This protein binds this small molecule.
Small molecule (SMILES): CC(=O)N[C@@H]1[C@@H](O)[C@H](O)[C@@H](CO)O[C@H]1O

Sequence of chain 5.A:
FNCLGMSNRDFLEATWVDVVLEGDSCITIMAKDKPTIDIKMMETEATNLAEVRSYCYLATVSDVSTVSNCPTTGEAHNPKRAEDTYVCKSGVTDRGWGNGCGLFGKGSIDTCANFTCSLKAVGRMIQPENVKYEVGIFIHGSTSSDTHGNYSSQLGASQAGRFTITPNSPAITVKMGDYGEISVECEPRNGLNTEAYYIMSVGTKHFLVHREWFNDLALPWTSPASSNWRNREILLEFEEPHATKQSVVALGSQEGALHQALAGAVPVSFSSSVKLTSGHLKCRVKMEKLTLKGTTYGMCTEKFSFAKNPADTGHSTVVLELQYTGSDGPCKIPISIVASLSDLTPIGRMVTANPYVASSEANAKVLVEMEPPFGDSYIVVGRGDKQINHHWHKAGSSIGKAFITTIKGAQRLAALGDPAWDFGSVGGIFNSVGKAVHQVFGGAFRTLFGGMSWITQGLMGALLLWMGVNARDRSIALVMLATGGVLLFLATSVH

Binding-site contacts:
Ligand atom C7 contacts residue ASP67 of chain 5.A at 3.3 Å.
Ligand atom C1 contacts residue THR120 of chain 5.A at 4.4 Å.
Ligand atom C2 contacts residue ASN118 of chain 5.A at 2.4 Å.
Ligand atom C6 contacts residue PHE119 of chain 5.A at 4.2 Å (hydrophobic).
Ligand atom O7 contacts residue ASP67 of chain 5.A at 2.8 Å (salt-bridge).
Ligand atom C8 contacts residue ASP67 of chain 5.A at 3.3 Å.
Ligand atom O6 contacts residue PHE119 of chain 5.A at 3.0 Å (h-bond).
Ligand atom C8 contacts residue SER66 of chain 5.A at 3.3 Å.
Ligand atom O5 contacts residue ASN118 of chain 5.A at 2.4 Å (h-bond).
Ligand atom C3 contacts residue ASN118 of chain 5.A at 3.8 Å.
Ligand atom O5 contacts residue THR89 of chain 5.A at 4.5 Å.
Ligand atom C5 contacts residue THR120 of chain 5.A at 4.0 Å.
Ligand atom N2 contacts residue TYR90 of chain 5.A at 4.2 Å.
Ligand atom C4 contacts residue ASN118 of chain 5.A at 4.2 Å.
Ligand atom O6 contacts residue THR89 of chain 5.A at 4.0 Å.
Ligand atom C1 contacts residue ASN118 of chain 5.A at 1.4 Å.
Ligand atom O5 contacts residue THR120 of chain 5.A at 3.2 Å (h-bond).
Ligand atom C1 contacts residue THR89 of chain 5.A at 4.2 Å.
Ligand atom O7 contacts residue TYR90 of chain 5.A at 3.8 Å.
Ligand atom C7 contacts residue TYR90 of chain 5.A at 4.2 Å (hydrophobic).
Ligand atom C5 contacts residue THR89 of chain 5.A at 4.5 Å.
Ligand atom C6 contacts residue THR120 of chain 5.A at 3.4 Å.
Ligand atom C8 contacts residue ASN118 of chain 5.A at 3.6 Å.
Ligand atom C7 contacts residue ASN118 of chain 5.A at 3.4 Å.
Ligand atom C5 contacts residue ASN118 of chain 5.A at 3.6 Å.
Ligand atom N2 contacts residue ASN118 of chain 5.A at 2.9 Å (h-bond).
Ligand atom O6 contacts residue THR120 of chain 5.A at 3.1 Å (h-bond).
Ligand atom O7 contacts residue ASN118 of chain 5.A at 4.3 Å.
Ligand atom O5 contacts residue PHE119 of chain 5.A at 4.1 Å.
Ligand atom N2 contacts residue ASP67 of chain 5.A at 4.5 Å.